Sequence of chain 1.D:
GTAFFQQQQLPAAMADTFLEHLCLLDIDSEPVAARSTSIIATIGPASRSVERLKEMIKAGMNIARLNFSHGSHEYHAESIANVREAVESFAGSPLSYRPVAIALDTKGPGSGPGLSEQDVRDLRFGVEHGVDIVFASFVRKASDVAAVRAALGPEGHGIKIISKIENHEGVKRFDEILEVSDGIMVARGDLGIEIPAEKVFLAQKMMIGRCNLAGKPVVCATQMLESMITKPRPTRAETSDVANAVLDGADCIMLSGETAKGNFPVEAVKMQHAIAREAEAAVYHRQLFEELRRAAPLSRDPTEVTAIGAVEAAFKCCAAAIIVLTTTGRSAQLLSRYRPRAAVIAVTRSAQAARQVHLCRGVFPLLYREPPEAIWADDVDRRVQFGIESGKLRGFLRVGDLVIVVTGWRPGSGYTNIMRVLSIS

Binding-site contacts:
Ligand atom O4P contacts residue THR349 of chain 1.D at 3.3 Å (h-bond).
Ligand atom O5P contacts residue SER353 of chain 1.D at 3.6 Å.
Ligand atom O5P contacts residue SER435 of chain 1.D at 3.4 Å (h-bond).
Ligand atom O2P contacts residue ARG405 of chain 1.D at 2.5 Å (salt-bridge).
Ligand atom O6 contacts residue THR349 of chain 1.D at 3.1 Å (h-bond).
Ligand atom P2 contacts residue SER353 of chain 1.D at 3.6 Å.
Ligand atom O2 contacts residue LEU347 of chain 1.D at 3.4 Å.
Ligand atom C1 contacts residue ARG405 of chain 1.D at 3.8 Å.
Ligand atom O6P contacts residue SER353 of chain 1.D at 2.6 Å (h-bond).
Ligand atom P2 contacts residue THR349 of chain 1.D at 3.7 Å.
Ligand atom O3P contacts residue TRP398 of chain 1.D at 2.7 Å (h-bond).
Ligand atom O6P contacts residue ARG352 of chain 1.D at 3.8 Å.
Ligand atom O4P contacts residue THR348 of chain 1.D at 3.6 Å (h-bond).
Ligand atom C6 contacts residue LEU347 of chain 1.D at 3.6 Å (hydrophobic).
Ligand atom C4 contacts residue GLY434 of chain 1.D at 3.4 Å.
Ligand atom O1P contacts residue PRO433 of chain 1.D at 3.6 Å.
Ligand atom O4 contacts residue THR438 of chain 1.D at 3.4 Å (h-bond).
Ligand atom O3 contacts residue TRP398 of chain 1.D at 3.7 Å.
Ligand atom O4 contacts residue GLY436 of chain 1.D at 3.8 Å.
Ligand atom C5 contacts residue GLY434 of chain 1.D at 3.5 Å.
Ligand atom O2 contacts residue GLY430 of chain 1.D at 3.5 Å (h-bond).
Ligand atom O4 contacts residue TYR437 of chain 1.D at 2.9 Å (h-bond).
Ligand atom O3 contacts residue ARG432 of chain 1.D at 2.7 Å (salt-bridge).
Ligand atom O3P contacts residue ARG405 of chain 1.D at 2.7 Å (salt-bridge).
Ligand atom O6 contacts residue THR348 of chain 1.D at 3.6 Å.
Ligand atom O5P contacts residue GLY436 of chain 1.D at 3.0 Å (h-bond).
Ligand atom O3 contacts residue GLY430 of chain 1.D at 3.1 Å.
Ligand atom O1P contacts residue GLY434 of chain 1.D at 2.8 Å (h-bond).
Ligand atom O4P contacts residue THR350 of chain 1.D at 2.8 Å (h-bond).
Ligand atom C6 contacts residue THR438 of chain 1.D at 3.5 Å.
Ligand atom O4P contacts residue SER435 of chain 1.D at 3.1 Å (h-bond).
Ligand atom O6P contacts residue THR348 of chain 1.D at 2.5 Å (h-bond).
Ligand atom O5 contacts residue LEU347 of chain 1.D at 3.7 Å.
Ligand atom C3 contacts residue ARG432 of chain 1.D at 3.3 Å.
Ligand atom P2 contacts residue THR348 of chain 1.D at 3.5 Å.
Ligand atom P2 contacts residue SER435 of chain 1.D at 3.7 Å.
Ligand atom O4 contacts residue GLY434 of chain 1.D at 2.7 Å (h-bond).
Ligand atom C6 contacts residue SER353 of chain 1.D at 3.7 Å.
Ligand atom C3 contacts residue GLY434 of chain 1.D at 3.5 Å.
Ligand atom P1 contacts residue ARG405 of chain 1.D at 3.5 Å.

A protein and the small-molecule ligand that binds it are described below.
Small molecule (SMILES): O=P(O)(O)OC[C@H]1O[C@](O)(COP(=O)(O)O)[C@@H](O)[C@@H]1O